Binding-site contacts:
Ligand atom O2P contacts residue ARG450 of chain 1.H at 2.9 Å (salt-bridge).
Ligand atom O2 contacts residue HIS162 of chain 1.H at 3.6 Å (h-bond).
Ligand atom O1 contacts residue CYS294 of chain 1.H at 3.7 Å.
Ligand atom O1 contacts residue ASN161 of chain 1.H at 4.0 Å.
Ligand atom O1P contacts residue THR295 of chain 1.H at 4.2 Å.
Ligand atom O3P contacts residue HIS162 of chain 1.H at 3.0 Å (h-bond).
Ligand atom O1 contacts residue HIS162 of chain 1.H at 3.5 Å.
Ligand atom O2 contacts residue NAD1 of chain 1.W at 3.8 Å.
Ligand atom O2P contacts residue HIS162 of chain 1.H at 4.0 Å.
Ligand atom O1P contacts residue ARG450 of chain 1.H at 3.0 Å (salt-bridge).
Ligand atom C1P contacts residue PHE456 of chain 1.H at 4.0 Å (hydrophobic).
Ligand atom C1 contacts residue HIS162 of chain 1.H at 3.8 Å.
Ligand atom O2 contacts residue ASN161 of chain 1.H at 3.5 Å (h-bond).
Ligand atom C1P contacts residue ARG450 of chain 1.H at 4.4 Å.
Ligand atom P contacts residue ARG111 of chain 1.H at 3.4 Å.
Ligand atom P contacts residue HIS162 of chain 1.H at 4.0 Å.
Ligand atom O1P contacts residue ARG293 of chain 1.H at 2.7 Å (salt-bridge).
Ligand atom P contacts residue ARG450 of chain 1.H at 3.7 Å.
Ligand atom C1 contacts residue CYS294 of chain 1.H at 3.3 Å (hydrophobic).
Ligand atom P contacts residue ARG293 of chain 1.H at 3.3 Å.
Ligand atom O1 contacts residue NAD1 of chain 1.W at 3.2 Å.
Ligand atom O2 contacts residue CYS294 of chain 1.H at 3.0 Å (h-bond).
Ligand atom O1P contacts residue ARG111 of chain 1.H at 3.4 Å (salt-bridge).
Ligand atom C1 contacts residue ASN161 of chain 1.H at 4.2 Å.
Ligand atom C1 contacts residue NAD1 of chain 1.W at 3.7 Å.
Ligand atom O2 contacts residue ARG293 of chain 1.H at 3.2 Å.
Ligand atom C1P contacts residue THR295 of chain 1.H at 3.7 Å.
Ligand atom O3P contacts residue ARG293 of chain 1.H at 2.8 Å (salt-bridge).
Ligand atom O2 contacts residue THR295 of chain 1.H at 4.2 Å.
Ligand atom C1P contacts residue ARG293 of chain 1.H at 4.3 Å.
Ligand atom O1P contacts residue GLY448 of chain 1.H at 4.0 Å.
Ligand atom O1 contacts residue MET166 of chain 1.H at 4.4 Å.
Ligand atom O2P contacts residue ARG111 of chain 1.H at 3.1 Å (salt-bridge).
Ligand atom O3P contacts residue ARG111 of chain 1.H at 3.1 Å (salt-bridge).
Ligand atom C1 contacts residue ARG293 of chain 1.H at 4.4 Å.
Ligand atom C1P contacts residue CYS294 of chain 1.H at 3.4 Å (hydrophobic).

Sequence of chain 1.H:
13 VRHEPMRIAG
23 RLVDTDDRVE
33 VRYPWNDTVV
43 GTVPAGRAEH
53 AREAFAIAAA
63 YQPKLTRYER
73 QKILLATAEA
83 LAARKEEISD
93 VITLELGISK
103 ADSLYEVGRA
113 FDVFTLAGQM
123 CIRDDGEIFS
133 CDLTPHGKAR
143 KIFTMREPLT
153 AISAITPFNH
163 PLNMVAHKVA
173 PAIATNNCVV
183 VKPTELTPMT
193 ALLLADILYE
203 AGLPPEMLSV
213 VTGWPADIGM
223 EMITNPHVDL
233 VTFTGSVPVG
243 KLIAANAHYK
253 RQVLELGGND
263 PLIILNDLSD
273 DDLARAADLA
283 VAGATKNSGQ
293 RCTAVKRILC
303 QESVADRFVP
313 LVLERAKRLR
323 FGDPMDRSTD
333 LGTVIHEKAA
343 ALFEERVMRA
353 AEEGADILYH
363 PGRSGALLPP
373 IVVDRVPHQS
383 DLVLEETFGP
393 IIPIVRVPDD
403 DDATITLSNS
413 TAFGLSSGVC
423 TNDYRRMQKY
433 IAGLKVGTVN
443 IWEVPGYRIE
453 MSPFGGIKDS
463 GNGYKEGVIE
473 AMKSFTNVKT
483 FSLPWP

A small-molecule ligand and the protein it binds are described below.
Small molecule (SMILES): O=C(O)CP(=O)(O)O